Binding-site contacts:
Ligand atom C3' contacts residue VAL47 of chain 2.A at 4.0 Å (hydrophobic).
Ligand atom C1' contacts residue ASN414 of chain 2.A at 4.1 Å.
Ligand atom P contacts residue ARG412 of chain 2.A at 2.7 Å.
Ligand atom OP2 contacts residue LYS21 of chain 1.C at 2.7 Å (salt-bridge).
Ligand atom C4' contacts residue ARG412 of chain 2.A at 4.4 Å.
Ligand atom OP1 contacts residue ARG412 of chain 2.A at 3.8 Å.
Ligand atom O5' contacts residue ARG412 of chain 2.A at 3.1 Å (salt-bridge).
Ligand atom C5' contacts residue ASN414 of chain 2.A at 3.3 Å.
Ligand atom C2' contacts residue VAL47 of chain 2.A at 4.3 Å (hydrophobic).
Ligand atom O3' contacts residue VAL47 of chain 2.A at 3.1 Å.
Ligand atom O4' contacts residue ASN414 of chain 2.A at 2.9 Å (h-bond).
Ligand atom OP1 contacts residue ARG18 of chain 1.C at 4.0 Å.
Ligand atom C5' contacts residue ARG412 of chain 2.A at 3.0 Å.
Ligand atom OP2 contacts residue ARG18 of chain 1.C at 3.7 Å.
Ligand atom OP1 contacts residue LYS21 of chain 1.C at 3.9 Å.
Ligand atom C4' contacts residue VAL47 of chain 2.A at 4.1 Å (hydrophobic).
Ligand atom OP2 contacts residue ARG412 of chain 2.A at 1.4 Å (salt-bridge).
Ligand atom P contacts residue LYS21 of chain 1.C at 3.4 Å.
Ligand atom C3' contacts residue ASN414 of chain 2.A at 4.5 Å.
Ligand atom O3' contacts residue ARG412 of chain 2.A at 4.3 Å.
Ligand atom C4' contacts residue ASN414 of chain 2.A at 3.0 Å.

Sequence of chain 1.C:
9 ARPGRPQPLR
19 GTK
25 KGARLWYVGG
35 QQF

Sequence of chain 2.A:
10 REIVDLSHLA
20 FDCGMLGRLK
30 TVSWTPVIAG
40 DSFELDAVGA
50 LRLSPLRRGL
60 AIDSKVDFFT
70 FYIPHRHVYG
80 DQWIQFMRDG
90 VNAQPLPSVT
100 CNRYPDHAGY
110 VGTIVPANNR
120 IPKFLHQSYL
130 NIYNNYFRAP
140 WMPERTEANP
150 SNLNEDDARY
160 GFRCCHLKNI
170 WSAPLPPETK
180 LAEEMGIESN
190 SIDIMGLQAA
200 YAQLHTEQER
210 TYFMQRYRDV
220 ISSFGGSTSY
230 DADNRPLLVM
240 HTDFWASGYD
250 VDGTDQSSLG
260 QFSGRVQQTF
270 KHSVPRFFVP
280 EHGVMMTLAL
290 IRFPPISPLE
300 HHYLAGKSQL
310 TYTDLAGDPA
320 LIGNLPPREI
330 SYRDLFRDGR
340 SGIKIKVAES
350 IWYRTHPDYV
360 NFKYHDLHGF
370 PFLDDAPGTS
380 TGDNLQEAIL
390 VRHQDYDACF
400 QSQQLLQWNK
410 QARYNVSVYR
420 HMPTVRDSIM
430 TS

A protein and the small-molecule ligand that binds it are described below.
Small molecule (SMILES): Nc1ccn([C@H]2C[C@H](O)[C@@H](COP(=O)(O)O)O2)c(=O)n1